Binding-site contacts:
Ligand atom N9 contacts residue GLY50 of chain 1.B at 3.6 Å (h-bond).
Ligand atom N contacts residue ASP81 of chain 1.B at 2.7 Å (salt-bridge).
Ligand atom CD1 contacts residue TYR175 of chain 1.B at 3.5 Å (hydrophobic).
Ligand atom OH contacts residue ASP182 of chain 1.B at 2.6 Å (salt-bridge).
Ligand atom O3' contacts residue GLY197 of chain 1.B at 3.2 Å.
Ligand atom CE1 contacts residue ASP182 of chain 1.B at 3.2 Å.
Ligand atom O2' contacts residue ASP200 of chain 1.B at 2.6 Å (salt-bridge).
Ligand atom CZ contacts residue ASP182 of chain 1.B at 3.3 Å.
Ligand atom OH contacts residue TYR37 of chain 1.B at 2.7 Å (h-bond).
Ligand atom O5' contacts residue HIS51 of chain 1.B at 3.2 Å.
Ligand atom OH contacts residue GLN179 of chain 1.B at 3.5 Å.
Ligand atom C5 contacts residue GLY50 of chain 1.B at 3.4 Å.
Ligand atom O2' contacts residue GLY198 of chain 1.B at 3.0 Å (h-bond).
Ligand atom CB contacts residue GLY39 of chain 1.B at 3.5 Å.
Ligand atom N3 contacts residue GLY50 of chain 1.B at 3.3 Å (h-bond).
Ligand atom O contacts residue ASP81 of chain 1.B at 3.3 Å (salt-bridge).
Ligand atom N contacts residue TYR175 of chain 1.B at 2.7 Å (h-bond).
Ligand atom CE2 contacts residue GLN195 of chain 1.B at 3.5 Å.
Ligand atom N1 contacts residue ILE228 of chain 1.B at 3.1 Å (h-bond).
Ligand atom N7 contacts residue GLY50 of chain 1.B at 3.6 Å.
Ligand atom CE1 contacts residue LEU71 of chain 1.B at 3.6 Å (hydrophobic).
Ligand atom CD2 contacts residue GLN179 of chain 1.B at 3.4 Å.
Ligand atom O3' contacts residue GLY198 of chain 1.B at 3.0 Å (h-bond).
Ligand atom CD1 contacts residue ASP41 of chain 1.B at 3.5 Å.
Ligand atom CZ contacts residue GLN179 of chain 1.B at 3.4 Å.
Ligand atom C5' contacts residue GLY39 of chain 1.B at 3.6 Å.
Ligand atom C6 contacts residue GLY50 of chain 1.B at 3.5 Å.
Ligand atom O4' contacts residue PRO54 of chain 1.B at 3.5 Å.
Ligand atom N contacts residue GLN201 of chain 1.B at 3.0 Å (h-bond).
Ligand atom N1 contacts residue LEU227 of chain 1.B at 3.5 Å.
Ligand atom OAE contacts residue ASP41 of chain 1.B at 3.0 Å (salt-bridge).
Ligand atom C4 contacts residue GLY50 of chain 1.B at 3.1 Å.
Ligand atom CE2 contacts residue GLN179 of chain 1.B at 3.3 Å.
Ligand atom CA contacts residue GLN201 of chain 1.B at 3.3 Å.
Ligand atom O4' contacts residue HIS51 of chain 1.B at 3.6 Å.
Ligand atom N contacts residue GLN179 of chain 1.B at 2.9 Å (h-bond).
Ligand atom C2 contacts residue GLY50 of chain 1.B at 3.5 Å.
Ligand atom N6 contacts residue ILE228 of chain 1.B at 3.6 Å (h-bond).
Ligand atom N3 contacts residue PRO54 of chain 1.B at 3.6 Å.
Ligand atom CD2 contacts residue GLY39 of chain 1.B at 3.4 Å.

This protein binds this small molecule.
Small molecule (SMILES): Nc1ncnc2c1ncn2[C@@H]1O[C@H](COS(=O)(=O)NC(=O)[C@@H](N)Cc2ccc(O)cc2)[C@@H](O)[C@H]1O

Sequence of chain 1.B:
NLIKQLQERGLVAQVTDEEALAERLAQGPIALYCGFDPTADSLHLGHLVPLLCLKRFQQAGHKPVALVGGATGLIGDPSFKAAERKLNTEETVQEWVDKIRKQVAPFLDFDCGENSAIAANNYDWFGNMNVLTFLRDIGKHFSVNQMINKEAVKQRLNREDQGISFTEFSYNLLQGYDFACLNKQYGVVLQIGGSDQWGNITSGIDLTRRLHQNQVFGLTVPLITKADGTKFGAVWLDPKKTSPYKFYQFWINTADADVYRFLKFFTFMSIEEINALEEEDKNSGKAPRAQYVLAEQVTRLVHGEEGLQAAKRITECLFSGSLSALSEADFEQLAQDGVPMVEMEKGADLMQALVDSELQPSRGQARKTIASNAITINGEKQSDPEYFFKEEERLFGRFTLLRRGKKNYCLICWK